Binding-site contacts:
Ligand atom C7 contacts residue ASN344 of chain 1.A at 4.1 Å.
Ligand atom C6 contacts residue ASN344 of chain 1.A at 4.3 Å.
Ligand atom N2 contacts residue ASN344 of chain 1.A at 3.5 Å (h-bond).
Ligand atom C4 contacts residue ASN344 of chain 1.A at 4.3 Å.
Ligand atom C1 contacts residue ASN344 of chain 1.A at 1.5 Å.
Ligand atom O6 contacts residue ASN344 of chain 1.A at 3.9 Å.
Ligand atom C2 contacts residue ASN344 of chain 1.A at 2.9 Å.
Ligand atom O5 contacts residue ASN344 of chain 1.A at 2.2 Å (h-bond).
Ligand atom O7 contacts residue ASN344 of chain 1.A at 4.4 Å.
Ligand atom C5 contacts residue ASN344 of chain 1.A at 3.4 Å.
Ligand atom O6 contacts residue MET349 of chain 1.A at 3.8 Å.
Ligand atom C3 contacts residue ASN344 of chain 1.A at 4.0 Å.
Ligand atom O7 contacts residue SER342 of chain 1.A at 3.9 Å.

Sequence of chain 1.A:
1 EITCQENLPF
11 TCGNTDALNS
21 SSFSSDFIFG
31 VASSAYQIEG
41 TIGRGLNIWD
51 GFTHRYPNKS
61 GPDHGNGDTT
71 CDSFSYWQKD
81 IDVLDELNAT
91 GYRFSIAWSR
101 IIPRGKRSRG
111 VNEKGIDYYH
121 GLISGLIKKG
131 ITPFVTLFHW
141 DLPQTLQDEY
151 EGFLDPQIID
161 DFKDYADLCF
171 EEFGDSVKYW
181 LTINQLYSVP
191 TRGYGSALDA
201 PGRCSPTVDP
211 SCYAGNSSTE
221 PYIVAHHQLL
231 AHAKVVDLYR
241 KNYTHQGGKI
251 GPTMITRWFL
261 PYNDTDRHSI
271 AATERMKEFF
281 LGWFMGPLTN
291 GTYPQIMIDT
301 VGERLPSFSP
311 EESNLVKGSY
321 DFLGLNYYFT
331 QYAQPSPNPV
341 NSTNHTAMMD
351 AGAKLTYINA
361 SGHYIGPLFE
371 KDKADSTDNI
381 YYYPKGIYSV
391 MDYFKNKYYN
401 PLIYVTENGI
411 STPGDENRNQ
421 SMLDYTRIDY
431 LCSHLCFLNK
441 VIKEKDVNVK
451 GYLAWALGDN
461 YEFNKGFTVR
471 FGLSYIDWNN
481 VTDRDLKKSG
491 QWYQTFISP

This small molecule binds to this protein.
Small molecule (SMILES): CC(=O)N[C@@H]1[C@@H](O)[C@H](O)[C@@H](CO)O[C@H]1O